Sequence of chain 5.A:
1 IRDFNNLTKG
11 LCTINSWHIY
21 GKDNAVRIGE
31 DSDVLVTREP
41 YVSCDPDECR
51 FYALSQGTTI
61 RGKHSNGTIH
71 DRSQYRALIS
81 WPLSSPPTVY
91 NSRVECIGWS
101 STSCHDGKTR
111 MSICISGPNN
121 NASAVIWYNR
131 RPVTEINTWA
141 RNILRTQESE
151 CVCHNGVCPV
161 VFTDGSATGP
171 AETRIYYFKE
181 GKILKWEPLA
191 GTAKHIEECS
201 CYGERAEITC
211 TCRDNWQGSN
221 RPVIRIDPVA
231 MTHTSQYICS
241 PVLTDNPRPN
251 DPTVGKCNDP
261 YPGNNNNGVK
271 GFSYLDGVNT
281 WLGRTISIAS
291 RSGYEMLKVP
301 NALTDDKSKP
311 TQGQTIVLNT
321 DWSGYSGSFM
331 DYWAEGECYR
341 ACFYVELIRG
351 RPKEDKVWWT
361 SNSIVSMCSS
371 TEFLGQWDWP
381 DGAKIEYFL

Binding-site contacts:
Ligand atom N2 contacts residue ASN6 of chain 5.A at 3.0 Å (h-bond).
Ligand atom C8 contacts residue ASP3 of chain 5.A at 3.8 Å.
Ligand atom O5 contacts residue HIS154 of chain 5.A at 4.0 Å.
Ligand atom C6 contacts residue HIS154 of chain 5.A at 4.2 Å.
Ligand atom C1 contacts residue ASN155 of chain 5.A at 3.7 Å.
Ligand atom C7 contacts residue ASN6 of chain 5.A at 3.1 Å.
Ligand atom O5 contacts residue ASN6 of chain 5.A at 2.4 Å (h-bond).
Ligand atom C8 contacts residue ASN6 of chain 5.A at 4.4 Å.
Ligand atom C5 contacts residue ASN155 of chain 5.A at 4.2 Å.
Ligand atom C8 contacts residue PHE4 of chain 5.A at 4.4 Å (hydrophobic).
Ligand atom C3 contacts residue ASN6 of chain 5.A at 3.8 Å.
Ligand atom C5 contacts residue ASN6 of chain 5.A at 3.7 Å.
Ligand atom O6 contacts residue HIS154 of chain 5.A at 2.9 Å (h-bond).
Ligand atom O6 contacts residue VAL229 of chain 5.A at 3.7 Å.
Ligand atom O7 contacts residue ASN6 of chain 5.A at 2.7 Å (h-bond).
Ligand atom C1 contacts residue ASN6 of chain 5.A at 1.4 Å.
Ligand atom C2 contacts residue ASN6 of chain 5.A at 2.4 Å.
Ligand atom O5 contacts residue ASN155 of chain 5.A at 4.3 Å.
Ligand atom C3 contacts residue ASN155 of chain 5.A at 4.0 Å.
Ligand atom N2 contacts residue ASN155 of chain 5.A at 4.0 Å.
Ligand atom C2 contacts residue ASN155 of chain 5.A at 4.1 Å.
Ligand atom C4 contacts residue ASN6 of chain 5.A at 4.2 Å.

The small molecule below binds the protein below.
Small molecule (SMILES): CC(=O)N[C@@H]1[C@@H](O)[C@H](O)[C@@H](CO)O[C@H]1O